Binding-site contacts:
Ligand atom C09 contacts residue LEU321 of chain 1.A at 3.9 Å (hydrophobic).
Ligand atom C07 contacts residue ILE320 of chain 1.A at 4.0 Å (hydrophobic).
Ligand atom O08 contacts residue GLU331 of chain 1.A at 3.5 Å (salt-bridge).
Ligand atom C13 contacts residue GLY334 of chain 1.A at 3.6 Å.
Ligand atom C12 contacts residue LEU321 of chain 1.A at 4.1 Å (hydrophobic).
Ligand atom C04 contacts residue LYS346 of chain 1.A at 4.2 Å.
Ligand atom C13 contacts residue LEU321 of chain 1.A at 4.3 Å (hydrophobic).
Ligand atom C14 contacts residue GLU338 of chain 1.A at 3.5 Å.
Ligand atom C06 contacts residue SER319 of chain 1.A at 3.4 Å.
Ligand atom C13 contacts residue LYS346 of chain 1.A at 4.4 Å.
Ligand atom C05 contacts residue LYS346 of chain 1.A at 4.1 Å.
Ligand atom C09 contacts residue LYS346 of chain 1.A at 4.0 Å.
Ligand atom C07 contacts residue GLU331 of chain 1.A at 4.0 Å.
Ligand atom C14 contacts residue LEU321 of chain 1.A at 4.1 Å (hydrophobic).
Ligand atom C13 contacts residue GLU338 of chain 1.A at 3.8 Å.
Ligand atom C13 contacts residue ASP335 of chain 1.A at 3.6 Å.
Ligand atom C11 contacts residue LEU321 of chain 1.A at 3.8 Å (hydrophobic).
Ligand atom C12 contacts residue GLU331 of chain 1.A at 3.3 Å.
Ligand atom O15 contacts residue LYS346 of chain 1.A at 3.5 Å.
Ligand atom C05 contacts residue LEU347 of chain 1.A at 4.3 Å (hydrophobic).
Ligand atom C01 contacts residue GLU331 of chain 1.A at 3.9 Å.
Ligand atom C14 contacts residue GLY334 of chain 1.A at 3.8 Å.
Ligand atom O10 contacts residue VAL317 of chain 1.A at 3.6 Å.
Ligand atom O15 contacts residue PHE344 of chain 1.A at 3.4 Å.
Ligand atom C07 contacts residue SER319 of chain 1.A at 3.3 Å.
Ligand atom C11 contacts residue GLU331 of chain 1.A at 4.2 Å.
Ligand atom O08 contacts residue LEU321 of chain 1.A at 4.3 Å.
Ligand atom C12 contacts residue ASP335 of chain 1.A at 4.4 Å.
Ligand atom O10 contacts residue LEU321 of chain 1.A at 3.6 Å.
Ligand atom C14 contacts residue LYS346 of chain 1.A at 4.0 Å.
Ligand atom C05 contacts residue SER319 of chain 1.A at 3.5 Å.
Ligand atom C14 contacts residue PHE344 of chain 1.A at 3.9 Å (hydrophobic).
Ligand atom C12 contacts residue LYS346 of chain 1.A at 4.3 Å.
Ligand atom C14 contacts residue ASP335 of chain 1.A at 4.3 Å.
Ligand atom C06 contacts residue ILE320 of chain 1.A at 4.3 Å (hydrophobic).
Ligand atom C06 contacts residue GLU331 of chain 1.A at 4.3 Å.
Ligand atom O15 contacts residue LEU321 of chain 1.A at 3.9 Å.
Ligand atom O10 contacts residue LYS346 of chain 1.A at 3.7 Å.
Ligand atom C11 contacts residue LYS346 of chain 1.A at 3.8 Å.
Ligand atom N02 contacts residue GLU331 of chain 1.A at 3.4 Å (salt-bridge).

A protein and the small-molecule ligand that binds it are described below.
Small molecule (SMILES): CN1CCC[C@@H](OC(=O)c2ccco2)C1

Sequence of chain 1.A:
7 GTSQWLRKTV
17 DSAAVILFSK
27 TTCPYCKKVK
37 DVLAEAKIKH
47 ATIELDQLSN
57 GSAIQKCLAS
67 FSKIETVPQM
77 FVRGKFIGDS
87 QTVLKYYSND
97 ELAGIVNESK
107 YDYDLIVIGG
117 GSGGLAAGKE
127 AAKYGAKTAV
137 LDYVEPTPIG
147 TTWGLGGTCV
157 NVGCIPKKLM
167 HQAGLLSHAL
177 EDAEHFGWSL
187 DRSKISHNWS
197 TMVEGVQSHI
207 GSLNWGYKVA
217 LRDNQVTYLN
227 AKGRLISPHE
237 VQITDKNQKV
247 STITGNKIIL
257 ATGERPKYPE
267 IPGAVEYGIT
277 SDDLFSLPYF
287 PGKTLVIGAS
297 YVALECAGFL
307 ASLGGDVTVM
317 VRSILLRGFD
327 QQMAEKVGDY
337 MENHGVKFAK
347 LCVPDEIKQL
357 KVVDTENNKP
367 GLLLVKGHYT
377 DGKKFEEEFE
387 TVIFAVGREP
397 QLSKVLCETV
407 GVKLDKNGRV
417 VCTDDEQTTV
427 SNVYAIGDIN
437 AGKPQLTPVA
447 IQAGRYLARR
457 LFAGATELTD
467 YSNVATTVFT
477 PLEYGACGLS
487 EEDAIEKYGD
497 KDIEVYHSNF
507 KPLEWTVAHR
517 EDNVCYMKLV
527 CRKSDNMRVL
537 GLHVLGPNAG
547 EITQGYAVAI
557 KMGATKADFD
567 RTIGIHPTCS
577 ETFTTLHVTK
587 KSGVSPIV